Binding-site contacts:
Ligand atom O7 contacts residue ARG432 of chain 1.B at 2.9 Å (salt-bridge).
Ligand atom C5 contacts residue ARG432 of chain 1.B at 4.5 Å.
Ligand atom C4 contacts residue ASN642 of chain 1.B at 4.2 Å.
Ligand atom N2 contacts residue ARG432 of chain 1.B at 4.1 Å.
Ligand atom C1 contacts residue ALA645 of chain 1.B at 4.0 Å (hydrophobic).
Ligand atom C7 contacts residue ARG432 of chain 1.B at 3.6 Å.
Ligand atom O5 contacts residue ALA645 of chain 1.B at 3.6 Å.
Ligand atom O5 contacts residue ARG432 of chain 1.B at 4.0 Å.
Ligand atom O5 contacts residue ASN642 of chain 1.B at 2.3 Å (h-bond).
Ligand atom O3 contacts residue ARG432 of chain 1.B at 4.3 Å.
Ligand atom C1 contacts residue ARG432 of chain 1.B at 3.9 Å.
Ligand atom C5 contacts residue ASN642 of chain 1.B at 3.6 Å.
Ligand atom O7 contacts residue ASN433 of chain 1.B at 2.9 Å (h-bond).
Ligand atom O7 contacts residue ASN642 of chain 1.B at 3.6 Å (h-bond).
Ligand atom C8 contacts residue SER641 of chain 1.B at 4.0 Å.
Ligand atom N2 contacts residue ASN642 of chain 1.B at 2.8 Å (h-bond).
Ligand atom C2 contacts residue ARG432 of chain 1.B at 3.8 Å.
Ligand atom C4 contacts residue ARG432 of chain 1.B at 4.5 Å.
Ligand atom C7 contacts residue ASN642 of chain 1.B at 3.1 Å.
Ligand atom C8 contacts residue ASN642 of chain 1.B at 3.5 Å.
Ligand atom C8 contacts residue ARG432 of chain 1.B at 4.5 Å.
Ligand atom C7 contacts residue ASN433 of chain 1.B at 3.5 Å.
Ligand atom O6 contacts residue GLN434 of chain 1.B at 4.0 Å.
Ligand atom C3 contacts residue ASN642 of chain 1.B at 3.7 Å.
Ligand atom C8 contacts residue ASN433 of chain 1.B at 3.4 Å.
Ligand atom C6 contacts residue ARG432 of chain 1.B at 4.0 Å.
Ligand atom C1 contacts residue ASN642 of chain 1.B at 1.4 Å.
Ligand atom O6 contacts residue ARG432 of chain 1.B at 2.7 Å (salt-bridge).
Ligand atom C2 contacts residue ASN642 of chain 1.B at 2.4 Å.
Ligand atom C1 contacts residue SER644 of chain 1.B at 3.8 Å.

Sequence of chain 1.B:
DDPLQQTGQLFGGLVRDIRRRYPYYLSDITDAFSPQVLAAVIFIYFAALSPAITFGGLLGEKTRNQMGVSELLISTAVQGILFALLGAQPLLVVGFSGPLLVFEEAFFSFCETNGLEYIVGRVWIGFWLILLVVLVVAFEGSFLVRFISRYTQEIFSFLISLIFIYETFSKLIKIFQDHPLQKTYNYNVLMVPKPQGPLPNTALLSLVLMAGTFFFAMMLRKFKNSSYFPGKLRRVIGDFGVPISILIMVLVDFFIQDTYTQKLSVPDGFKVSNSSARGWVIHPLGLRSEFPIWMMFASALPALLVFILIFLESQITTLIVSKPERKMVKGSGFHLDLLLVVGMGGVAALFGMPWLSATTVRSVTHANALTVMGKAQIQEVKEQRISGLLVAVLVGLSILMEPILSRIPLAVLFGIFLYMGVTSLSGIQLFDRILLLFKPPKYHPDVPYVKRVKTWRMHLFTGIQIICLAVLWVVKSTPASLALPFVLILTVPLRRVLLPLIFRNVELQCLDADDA

A small-molecule ligand and the protein it binds are described below.
Small molecule (SMILES): CC(=O)N[C@H]1[C@H](O[C@H]2[C@H](O)[C@@H](NC(C)=O)CO[C@@H]2CO)O[C@H](CO)[C@@H](O)[C@@H]1O